Sequence of chain 1.F:
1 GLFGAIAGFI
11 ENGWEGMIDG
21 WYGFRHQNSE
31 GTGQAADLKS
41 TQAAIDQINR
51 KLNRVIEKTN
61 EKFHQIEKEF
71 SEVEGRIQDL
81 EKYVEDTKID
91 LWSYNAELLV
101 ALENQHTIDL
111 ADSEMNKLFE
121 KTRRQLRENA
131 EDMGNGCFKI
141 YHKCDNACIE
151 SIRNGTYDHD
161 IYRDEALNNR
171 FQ

Sequence of chain 1.E:
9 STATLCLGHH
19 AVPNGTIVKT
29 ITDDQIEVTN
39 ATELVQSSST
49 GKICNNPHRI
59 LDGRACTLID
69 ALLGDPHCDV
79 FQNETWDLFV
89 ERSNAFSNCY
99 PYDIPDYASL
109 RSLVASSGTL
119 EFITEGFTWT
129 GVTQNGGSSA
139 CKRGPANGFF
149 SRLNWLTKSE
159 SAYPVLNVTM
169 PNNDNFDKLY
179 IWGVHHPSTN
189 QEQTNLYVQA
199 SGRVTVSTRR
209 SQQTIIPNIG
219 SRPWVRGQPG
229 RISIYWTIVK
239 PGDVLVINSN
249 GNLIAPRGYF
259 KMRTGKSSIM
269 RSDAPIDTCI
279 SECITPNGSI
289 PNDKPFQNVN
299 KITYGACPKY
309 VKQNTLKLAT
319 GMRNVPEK

A protein and the small-molecule ligand that binds it are described below.
Small molecule (SMILES): CC(=O)N[C@@H]1[C@@H](O)[C@H](O)[C@@H](CO)O[C@H]1O

Binding-site contacts:
Ligand atom O6 contacts residue ASN298 of chain 1.E at 3.0 Å (h-bond).
Ligand atom O5 contacts residue ASN298 of chain 1.E at 3.5 Å (h-bond).
Ligand atom C7 contacts residue VAL297 of chain 1.E at 3.8 Å (hydrophobic).
Ligand atom N2 contacts residue ASN285 of chain 1.E at 2.9 Å (h-bond).
Ligand atom C8 contacts residue ASN285 of chain 1.E at 3.4 Å.
Ligand atom C7 contacts residue ASN285 of chain 1.E at 2.8 Å.
Ligand atom C5 contacts residue ASN285 of chain 1.E at 3.7 Å.
Ligand atom O6 contacts residue GLU69 of chain 1.F at 2.9 Å (salt-bridge).
Ligand atom C6 contacts residue GLU69 of chain 1.F at 3.7 Å.
Ligand atom O7 contacts residue ASN285 of chain 1.E at 3.0 Å (h-bond).
Ligand atom O5 contacts residue ASN285 of chain 1.E at 2.4 Å (h-bond).
Ligand atom C5 contacts residue ASN298 of chain 1.E at 3.9 Å.
Ligand atom C1 contacts residue VAL297 of chain 1.E at 3.6 Å (hydrophobic).
Ligand atom C3 contacts residue ASN285 of chain 1.E at 3.8 Å.
Ligand atom C2 contacts residue ASN285 of chain 1.E at 2.4 Å.
Ligand atom N2 contacts residue VAL297 of chain 1.E at 3.6 Å (h-bond).
Ligand atom C1 contacts residue ASN285 of chain 1.E at 1.5 Å.
Ligand atom C4 contacts residue ASN285 of chain 1.E at 4.2 Å.
Ligand atom C2 contacts residue VAL297 of chain 1.E at 4.2 Å (hydrophobic).
Ligand atom C8 contacts residue VAL297 of chain 1.E at 3.0 Å (hydrophobic).
Ligand atom C8 contacts residue ASN296 of chain 1.E at 4.3 Å.
Ligand atom C6 contacts residue ASN298 of chain 1.E at 4.0 Å.
Ligand atom C1 contacts residue ASN298 of chain 1.E at 4.1 Å.